Sequence of chain 1.E:
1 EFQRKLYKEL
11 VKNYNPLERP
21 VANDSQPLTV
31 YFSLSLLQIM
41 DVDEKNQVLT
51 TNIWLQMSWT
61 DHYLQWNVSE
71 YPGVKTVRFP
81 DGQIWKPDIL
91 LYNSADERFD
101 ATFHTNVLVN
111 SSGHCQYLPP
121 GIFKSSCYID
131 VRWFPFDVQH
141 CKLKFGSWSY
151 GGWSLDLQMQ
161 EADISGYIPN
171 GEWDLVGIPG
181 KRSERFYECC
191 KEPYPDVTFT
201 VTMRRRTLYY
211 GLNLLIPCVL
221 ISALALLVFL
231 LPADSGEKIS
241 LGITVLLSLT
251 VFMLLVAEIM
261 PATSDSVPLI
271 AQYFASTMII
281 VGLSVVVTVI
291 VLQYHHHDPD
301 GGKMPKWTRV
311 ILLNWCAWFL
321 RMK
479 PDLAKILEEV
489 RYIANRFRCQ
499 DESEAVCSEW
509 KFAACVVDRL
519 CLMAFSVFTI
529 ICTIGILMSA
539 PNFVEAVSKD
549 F

Binding-site contacts:
Ligand atom O6 contacts residue GLN26 of chain 1.E at 3.0 Å.
Ligand atom C1 contacts residue ASN23 of chain 1.E at 1.4 Å.
Ligand atom C5 contacts residue GLN26 of chain 1.E at 4.4 Å.
Ligand atom C1 contacts residue GLN26 of chain 1.E at 4.2 Å.
Ligand atom C5 contacts residue ASN23 of chain 1.E at 3.6 Å.
Ligand atom C6 contacts residue GLN26 of chain 1.E at 4.2 Å.
Ligand atom C2 contacts residue ASN23 of chain 1.E at 2.4 Å.
Ligand atom O7 contacts residue ASN23 of chain 1.E at 4.0 Å.
Ligand atom N2 contacts residue ASN23 of chain 1.E at 2.9 Å (h-bond).
Ligand atom O5 contacts residue SER25 of chain 1.E at 4.0 Å.
Ligand atom C4 contacts residue ASN23 of chain 1.E at 4.2 Å.
Ligand atom O6 contacts residue SER25 of chain 1.E at 4.4 Å.
Ligand atom C3 contacts residue ASN23 of chain 1.E at 3.8 Å.
Ligand atom C5 contacts residue SER25 of chain 1.E at 4.1 Å.
Ligand atom O5 contacts residue GLN26 of chain 1.E at 3.4 Å.
Ligand atom O6 contacts residue ASN23 of chain 1.E at 4.5 Å.
Ligand atom O5 contacts residue ASN23 of chain 1.E at 2.3 Å (h-bond).
Ligand atom C1 contacts residue SER25 of chain 1.E at 4.0 Å.
Ligand atom C7 contacts residue ASN23 of chain 1.E at 3.7 Å.

The small molecule below binds the protein below.
Small molecule (SMILES): CC(=O)N[C@H]1[C@H](O[C@H]2[C@H](O)[C@@H](NC(C)=O)CO[C@@H]2CO)O[C@H](CO)[C@@H](O)[C@@H]1O